Binding-site contacts:
Ligand atom C5 contacts residue GLN168 of chain 1.C at 3.9 Å.
Ligand atom N2 contacts residue ASN177 of chain 1.C at 2.9 Å (h-bond).
Ligand atom N2 contacts residue SER175 of chain 1.C at 3.1 Å (h-bond).
Ligand atom C7 contacts residue SER175 of chain 1.C at 4.1 Å.
Ligand atom O5 contacts residue GLN168 of chain 1.C at 3.7 Å.
Ligand atom C1 contacts residue GLN168 of chain 1.C at 4.4 Å.
Ligand atom C6 contacts residue GLN168 of chain 1.C at 3.8 Å.
Ligand atom C2 contacts residue ASN177 of chain 1.C at 2.5 Å.
Ligand atom C1 contacts residue ASN177 of chain 1.C at 1.4 Å.
Ligand atom C4 contacts residue ASN177 of chain 1.C at 4.2 Å.
Ligand atom C2 contacts residue SER175 of chain 1.C at 3.7 Å.
Ligand atom C3 contacts residue SER175 of chain 1.C at 3.9 Å.
Ligand atom C1 contacts residue SER175 of chain 1.C at 3.7 Å.
Ligand atom C5 contacts residue ASN177 of chain 1.C at 3.7 Å.
Ligand atom C3 contacts residue ASN177 of chain 1.C at 3.8 Å.
Ligand atom O5 contacts residue ASN177 of chain 1.C at 2.4 Å (h-bond).
Ligand atom C8 contacts residue SER175 of chain 1.C at 3.4 Å.
Ligand atom O7 contacts residue ASN177 of chain 1.C at 3.6 Å.
Ligand atom C7 contacts residue ASN177 of chain 1.C at 3.5 Å.

Sequence of chain 1.C:
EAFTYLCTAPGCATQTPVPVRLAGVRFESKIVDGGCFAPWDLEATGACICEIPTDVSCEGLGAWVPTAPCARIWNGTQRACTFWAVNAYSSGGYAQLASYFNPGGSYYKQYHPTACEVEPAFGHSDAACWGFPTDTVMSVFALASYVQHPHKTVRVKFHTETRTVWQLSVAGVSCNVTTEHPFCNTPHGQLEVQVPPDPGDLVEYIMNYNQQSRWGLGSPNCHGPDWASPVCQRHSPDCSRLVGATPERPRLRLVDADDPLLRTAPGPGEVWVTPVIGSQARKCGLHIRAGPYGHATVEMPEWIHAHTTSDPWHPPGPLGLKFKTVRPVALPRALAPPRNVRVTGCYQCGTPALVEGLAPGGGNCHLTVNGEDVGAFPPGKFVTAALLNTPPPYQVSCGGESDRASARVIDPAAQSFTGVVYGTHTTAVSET

This protein binds this small molecule.
Small molecule (SMILES): CC(=O)N[C@@H]1[C@@H](O)[C@H](O)[C@@H](CO)O[C@H]1O